Binding-site contacts:
Ligand atom C26 contacts residue LEU702 of chain 1.A at 3.6 Å (hydrophobic).
Ligand atom C11 contacts residue TRP15 of chain 1.A at 2.3 Å (hydrophobic).
Ligand atom C18 contacts residue TRP12 of chain 1.A at 3.5 Å (hydrophobic).
Ligand atom C19 contacts residue TRP12 of chain 1.A at 2.9 Å (hydrophobic).
Ligand atom C18 contacts residue TRP15 of chain 1.A at 3.5 Å (hydrophobic).
Ligand atom C1 contacts residue TRP15 of chain 1.A at 4.0 Å (hydrophobic).
Ligand atom C12 contacts residue TRP15 of chain 1.A at 2.9 Å (hydrophobic).
Ligand atom C19 contacts residue TRP15 of chain 1.A at 4.0 Å (hydrophobic).
Ligand atom C18 contacts residue LEU11 of chain 1.A at 3.4 Å (hydrophobic).
Ligand atom C10 contacts residue TRP12 of chain 1.A at 4.3 Å (hydrophobic).
Ligand atom C25 contacts residue SER706 of chain 1.A at 4.3 Å.
Ligand atom C2 contacts residue LYS19 of chain 1.A at 4.2 Å.
Ligand atom C9 contacts residue TRP15 of chain 1.A at 3.7 Å (hydrophobic).
Ligand atom C1 contacts residue LYS19 of chain 1.A at 4.3 Å.
Ligand atom C13 contacts residue TRP15 of chain 1.A at 4.1 Å (hydrophobic).
Ligand atom C10 contacts residue TRP15 of chain 1.A at 4.2 Å (hydrophobic).
Ligand atom C26 contacts residue SER706 of chain 1.A at 3.2 Å.
Ligand atom C22 contacts residue LEU11 of chain 1.A at 4.4 Å (hydrophobic).

A protein and the small-molecule ligand that binds it are described below.
Small molecule (SMILES): CC(C)CCC[C@@H](C)[C@H]1CC[C@H]2[C@@H]3CC=C4C[C@@H](O)CC[C@]4(C)[C@H]3CC[C@]12C

Sequence of chain 1.A:
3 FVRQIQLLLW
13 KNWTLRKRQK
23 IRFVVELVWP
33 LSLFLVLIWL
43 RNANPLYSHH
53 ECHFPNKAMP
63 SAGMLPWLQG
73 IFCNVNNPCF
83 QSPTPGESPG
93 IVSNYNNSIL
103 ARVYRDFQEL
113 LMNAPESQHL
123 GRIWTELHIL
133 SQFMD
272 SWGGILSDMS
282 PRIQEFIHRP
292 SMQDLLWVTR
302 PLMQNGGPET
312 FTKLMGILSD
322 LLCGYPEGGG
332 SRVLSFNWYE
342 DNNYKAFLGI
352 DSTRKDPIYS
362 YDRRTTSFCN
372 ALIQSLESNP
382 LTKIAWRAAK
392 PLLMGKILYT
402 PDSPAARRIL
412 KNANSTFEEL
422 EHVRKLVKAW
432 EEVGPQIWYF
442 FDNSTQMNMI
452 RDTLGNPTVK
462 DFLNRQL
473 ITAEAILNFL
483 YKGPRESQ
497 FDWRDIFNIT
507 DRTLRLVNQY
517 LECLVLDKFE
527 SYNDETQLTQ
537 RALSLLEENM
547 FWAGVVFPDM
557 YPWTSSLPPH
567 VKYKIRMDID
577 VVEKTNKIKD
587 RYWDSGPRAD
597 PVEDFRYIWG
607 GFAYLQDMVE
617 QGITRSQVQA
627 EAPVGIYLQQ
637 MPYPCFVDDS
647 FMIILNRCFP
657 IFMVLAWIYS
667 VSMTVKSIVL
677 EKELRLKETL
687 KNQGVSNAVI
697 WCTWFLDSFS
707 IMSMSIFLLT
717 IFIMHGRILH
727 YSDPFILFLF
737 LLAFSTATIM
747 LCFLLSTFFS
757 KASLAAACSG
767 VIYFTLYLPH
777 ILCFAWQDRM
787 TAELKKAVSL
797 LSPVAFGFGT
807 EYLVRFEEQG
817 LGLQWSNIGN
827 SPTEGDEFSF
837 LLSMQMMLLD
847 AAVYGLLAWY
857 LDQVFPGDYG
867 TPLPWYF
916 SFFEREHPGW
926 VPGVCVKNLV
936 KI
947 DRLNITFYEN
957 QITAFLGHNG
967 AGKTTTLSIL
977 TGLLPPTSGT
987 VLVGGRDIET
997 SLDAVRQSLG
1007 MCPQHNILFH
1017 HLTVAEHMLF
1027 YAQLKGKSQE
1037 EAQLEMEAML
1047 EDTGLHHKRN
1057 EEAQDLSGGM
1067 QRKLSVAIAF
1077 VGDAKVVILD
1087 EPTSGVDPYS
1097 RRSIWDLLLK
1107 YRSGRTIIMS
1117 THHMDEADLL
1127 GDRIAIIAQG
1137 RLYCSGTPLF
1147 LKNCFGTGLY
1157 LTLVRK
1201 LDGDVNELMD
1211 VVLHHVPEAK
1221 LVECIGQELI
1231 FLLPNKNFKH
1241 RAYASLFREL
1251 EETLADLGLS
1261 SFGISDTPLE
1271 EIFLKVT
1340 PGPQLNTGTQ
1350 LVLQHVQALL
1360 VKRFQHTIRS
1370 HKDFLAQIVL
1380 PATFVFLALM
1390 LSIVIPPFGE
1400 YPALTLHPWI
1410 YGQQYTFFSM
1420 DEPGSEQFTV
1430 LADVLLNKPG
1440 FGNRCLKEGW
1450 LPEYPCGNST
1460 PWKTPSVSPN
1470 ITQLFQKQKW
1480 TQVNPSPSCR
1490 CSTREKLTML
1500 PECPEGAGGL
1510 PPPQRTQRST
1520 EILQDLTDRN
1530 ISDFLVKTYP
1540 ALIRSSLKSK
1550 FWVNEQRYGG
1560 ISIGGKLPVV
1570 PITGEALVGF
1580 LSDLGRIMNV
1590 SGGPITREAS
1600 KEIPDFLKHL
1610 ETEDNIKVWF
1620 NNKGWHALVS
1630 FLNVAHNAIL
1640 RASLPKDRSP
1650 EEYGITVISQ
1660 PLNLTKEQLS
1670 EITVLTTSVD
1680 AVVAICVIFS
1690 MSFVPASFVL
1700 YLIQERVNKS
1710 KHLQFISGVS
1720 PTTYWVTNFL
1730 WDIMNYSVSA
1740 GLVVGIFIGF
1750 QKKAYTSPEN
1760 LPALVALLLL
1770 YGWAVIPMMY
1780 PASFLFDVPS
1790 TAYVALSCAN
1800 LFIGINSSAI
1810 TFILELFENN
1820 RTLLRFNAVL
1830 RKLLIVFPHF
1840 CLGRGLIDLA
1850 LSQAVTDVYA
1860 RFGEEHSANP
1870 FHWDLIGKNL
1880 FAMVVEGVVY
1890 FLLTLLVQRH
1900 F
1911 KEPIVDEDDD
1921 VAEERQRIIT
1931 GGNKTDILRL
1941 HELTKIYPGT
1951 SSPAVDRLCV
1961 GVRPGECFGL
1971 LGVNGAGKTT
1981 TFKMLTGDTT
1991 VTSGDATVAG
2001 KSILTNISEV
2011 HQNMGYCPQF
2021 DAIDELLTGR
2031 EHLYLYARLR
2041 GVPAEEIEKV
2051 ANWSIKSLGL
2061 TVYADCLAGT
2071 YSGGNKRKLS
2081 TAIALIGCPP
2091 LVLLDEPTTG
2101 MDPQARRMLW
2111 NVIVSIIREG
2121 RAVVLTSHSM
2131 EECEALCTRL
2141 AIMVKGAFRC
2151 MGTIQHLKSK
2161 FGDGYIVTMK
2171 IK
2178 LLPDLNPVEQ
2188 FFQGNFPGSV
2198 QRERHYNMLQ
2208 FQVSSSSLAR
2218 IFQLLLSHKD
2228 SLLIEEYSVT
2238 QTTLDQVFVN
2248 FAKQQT